Sequence of chain 1.A:
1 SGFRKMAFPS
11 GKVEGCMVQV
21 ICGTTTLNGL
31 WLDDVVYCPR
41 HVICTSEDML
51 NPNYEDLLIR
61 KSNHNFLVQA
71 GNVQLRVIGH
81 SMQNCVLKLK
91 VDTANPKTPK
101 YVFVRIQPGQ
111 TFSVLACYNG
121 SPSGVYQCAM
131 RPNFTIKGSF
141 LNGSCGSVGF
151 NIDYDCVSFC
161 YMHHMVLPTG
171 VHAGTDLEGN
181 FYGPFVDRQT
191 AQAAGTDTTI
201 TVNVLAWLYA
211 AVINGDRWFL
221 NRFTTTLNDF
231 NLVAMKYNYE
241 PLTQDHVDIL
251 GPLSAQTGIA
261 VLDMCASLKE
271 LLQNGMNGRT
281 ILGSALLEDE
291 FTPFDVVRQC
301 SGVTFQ

This protein binds this small molecule.
Small molecule (SMILES): [H]/N=C/[C@H](C[C@@H]1CCNC1=O)NC(=O)[C@@H]1[C@@H]2[C@H](CN1C(=O)[C@@H](NC(=O)C(F)(F)F)C(C)(C)C)C2(C)C

Binding-site contacts:
Ligand atom C12 contacts residue HIS164 of chain 1.A at 3.5 Å.
Ligand atom C1 contacts residue HIS164 of chain 1.A at 3.6 Å.
Ligand atom F1 contacts residue THR190 of chain 1.A at 3.6 Å.
Ligand atom F3 contacts residue MET165 of chain 1.A at 3.1 Å.
Ligand atom N1 contacts residue CYS145 of chain 1.A at 2.8 Å (h-bond).
Ligand atom N1 contacts residue HIS164 of chain 1.A at 2.9 Å (h-bond).
Ligand atom C4 contacts residue CYS145 of chain 1.A at 3.4 Å (hydrophobic).
Ligand atom N5 contacts residue CYS145 of chain 1.A at 2.7 Å (h-bond).
Ligand atom C20 contacts residue TYR54 of chain 1.A at 3.5 Å (hydrophobic).
Ligand atom C20 contacts residue ASP187 of chain 1.A at 3.6 Å.
Ligand atom C4 contacts residue SER144 of chain 1.A at 3.6 Å.
Ligand atom C9 contacts residue HIS164 of chain 1.A at 3.2 Å.
Ligand atom C19 contacts residue ASP187 of chain 1.A at 3.5 Å.
Ligand atom F3 contacts residue THR190 of chain 1.A at 3.0 Å.
Ligand atom N5 contacts residue GLY143 of chain 1.A at 3.5 Å (h-bond).
Ligand atom C6 contacts residue ASN142 of chain 1.A at 3.4 Å.
Ligand atom C20 contacts residue HIS41 of chain 1.A at 3.5 Å.
Ligand atom O1 contacts residue PHE140 of chain 1.A at 3.7 Å.
Ligand atom O1 contacts residue VAL166 of chain 1.A at 3.3 Å.
Ligand atom O1 contacts residue HIS172 of chain 1.A at 3.5 Å.
Ligand atom O3 contacts residue MET165 of chain 1.A at 3.4 Å.
Ligand atom O3 contacts residue VAL166 of chain 1.A at 3.0 Å (h-bond).
Ligand atom C20 contacts residue MET49 of chain 1.A at 3.7 Å (hydrophobic).
Ligand atom N2 contacts residue SER1 of chain 2.A at 3.2 Å (h-bond).
Ligand atom N5 contacts residue SER144 of chain 1.A at 3.5 Å (h-bond).
Ligand atom N4 contacts residue VAL166 of chain 1.A at 3.0 Å (h-bond).
Ligand atom N2 contacts residue VAL166 of chain 1.A at 3.3 Å.
Ligand atom O1 contacts residue HIS163 of chain 1.A at 2.8 Å (h-bond).
Ligand atom C8 contacts residue VAL166 of chain 1.A at 3.4 Å (hydrophobic).
Ligand atom C3 contacts residue CYS145 of chain 1.A at 1.8 Å (hydrophobic).
Ligand atom O4 contacts residue THR190 of chain 1.A at 3.6 Å.
Ligand atom C7 contacts residue ASN142 of chain 1.A at 3.6 Å.
Ligand atom C19 contacts residue ARG188 of chain 1.A at 3.4 Å.
Ligand atom C23 contacts residue VAL166 of chain 1.A at 3.5 Å (hydrophobic).
Ligand atom F2 contacts residue VAL166 of chain 1.A at 2.5 Å.
Ligand atom F2 contacts residue LEU167 of chain 1.A at 3.2 Å.
Ligand atom O4 contacts residue GLN189 of chain 1.A at 3.3 Å.
Ligand atom C22 contacts residue VAL166 of chain 1.A at 3.6 Å (hydrophobic).
Ligand atom C2 contacts residue CYS145 of chain 1.A at 2.7 Å (hydrophobic).
Ligand atom F3 contacts residue GLN192 of chain 1.A at 3.5 Å.

Sequence of chain 2.A:
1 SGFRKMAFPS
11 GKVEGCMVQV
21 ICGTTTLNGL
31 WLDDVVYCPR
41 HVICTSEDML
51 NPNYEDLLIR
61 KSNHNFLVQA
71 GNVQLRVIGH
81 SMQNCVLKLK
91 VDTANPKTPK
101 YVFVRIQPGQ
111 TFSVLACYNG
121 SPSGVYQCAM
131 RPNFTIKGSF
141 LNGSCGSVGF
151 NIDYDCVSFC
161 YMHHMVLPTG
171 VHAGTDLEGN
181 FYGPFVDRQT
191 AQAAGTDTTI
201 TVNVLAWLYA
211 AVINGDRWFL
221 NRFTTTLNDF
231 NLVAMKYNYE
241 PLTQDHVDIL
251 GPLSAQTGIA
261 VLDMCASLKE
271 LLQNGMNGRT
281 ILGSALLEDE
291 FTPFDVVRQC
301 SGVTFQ